Binding-site contacts:
Ligand atom C4 contacts residue ASN294 of chain 1.C at 4.2 Å.
Ligand atom C2 contacts residue ASN294 of chain 1.C at 2.4 Å.
Ligand atom C1 contacts residue GLY310 of chain 1.C at 4.0 Å.
Ligand atom O6 contacts residue GLY310 of chain 1.C at 2.4 Å (h-bond).
Ligand atom C7 contacts residue ASN294 of chain 1.C at 3.6 Å.
Ligand atom N2 contacts residue ASN294 of chain 1.C at 2.9 Å (h-bond).
Ligand atom O5 contacts residue GLY310 of chain 1.C at 3.2 Å.
Ligand atom C3 contacts residue ASN294 of chain 1.C at 3.8 Å.
Ligand atom C1 contacts residue ASN294 of chain 1.C at 1.4 Å.
Ligand atom C5 contacts residue GLY310 of chain 1.C at 4.1 Å.
Ligand atom C6 contacts residue SER41 of chain 1.C at 4.4 Å.
Ligand atom O6 contacts residue SER41 of chain 1.C at 3.7 Å.
Ligand atom C5 contacts residue ASN294 of chain 1.C at 3.7 Å.
Ligand atom C6 contacts residue GLY310 of chain 1.C at 3.6 Å.
Ligand atom C1 contacts residue SER41 of chain 1.C at 4.0 Å.
Ligand atom O6 contacts residue SER311 of chain 1.C at 4.3 Å.
Ligand atom O5 contacts residue ASN294 of chain 1.C at 2.4 Å (h-bond).
Ligand atom C5 contacts residue SER41 of chain 1.C at 3.9 Å.
Ligand atom O5 contacts residue SER41 of chain 1.C at 3.9 Å.
Ligand atom O7 contacts residue ASN294 of chain 1.C at 3.6 Å (h-bond).
Ligand atom C8 contacts residue ASN294 of chain 1.C at 4.0 Å.

Sequence of chain 1.C:
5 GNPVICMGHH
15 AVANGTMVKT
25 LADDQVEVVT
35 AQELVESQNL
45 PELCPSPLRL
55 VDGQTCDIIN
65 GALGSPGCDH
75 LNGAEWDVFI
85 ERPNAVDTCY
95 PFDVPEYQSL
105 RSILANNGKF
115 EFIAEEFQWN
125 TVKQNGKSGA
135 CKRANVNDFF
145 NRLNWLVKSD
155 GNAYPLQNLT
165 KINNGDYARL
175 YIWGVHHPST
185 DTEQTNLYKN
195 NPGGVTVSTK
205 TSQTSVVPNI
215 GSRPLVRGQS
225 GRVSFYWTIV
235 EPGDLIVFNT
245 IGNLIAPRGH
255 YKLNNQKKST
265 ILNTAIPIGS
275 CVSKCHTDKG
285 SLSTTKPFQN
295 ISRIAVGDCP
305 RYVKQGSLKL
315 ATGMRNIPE

This small molecule binds to this protein.
Small molecule (SMILES): CC(=O)N[C@@H]1[C@@H](O)[C@H](O)[C@@H](CO)O[C@H]1O